This protein binds this small molecule.
Small molecule (SMILES): OC[C@H]1O[C@@H](O)[C@@H](O)[C@@H](O)[C@@H]1O

Sequence of chain 1.D:
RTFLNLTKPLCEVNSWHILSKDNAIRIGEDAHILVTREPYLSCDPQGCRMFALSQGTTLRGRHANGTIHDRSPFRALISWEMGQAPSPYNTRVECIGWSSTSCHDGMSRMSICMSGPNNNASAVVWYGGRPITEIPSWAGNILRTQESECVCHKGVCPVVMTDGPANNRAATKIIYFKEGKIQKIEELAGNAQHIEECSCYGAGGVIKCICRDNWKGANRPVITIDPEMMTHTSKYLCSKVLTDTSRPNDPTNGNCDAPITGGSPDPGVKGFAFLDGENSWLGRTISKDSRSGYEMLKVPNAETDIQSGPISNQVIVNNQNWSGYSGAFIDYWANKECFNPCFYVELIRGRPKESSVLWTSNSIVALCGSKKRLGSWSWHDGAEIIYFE

Binding-site contacts:
Ligand atom O2 contacts residue NAG2 of chain 1.H at 2.8 Å (h-bond).
Ligand atom C3 contacts residue NAG2 of chain 1.H at 4.4 Å.
Ligand atom C6 contacts residue ILE311 of chain 1.D at 3.9 Å (hydrophobic).
Ligand atom O6 contacts residue ASN313 of chain 1.D at 3.1 Å (h-bond).
Ligand atom O5 contacts residue SER312 of chain 1.D at 4.2 Å.
Ligand atom C2 contacts residue NAG2 of chain 1.H at 3.2 Å.
Ligand atom C1 contacts residue ILE311 of chain 1.D at 4.4 Å (hydrophobic).
Ligand atom C6 contacts residue PRO310 of chain 1.D at 4.1 Å (hydrophobic).
Ligand atom O5 contacts residue NAG2 of chain 1.H at 2.5 Å (h-bond).
Ligand atom C4 contacts residue NAG2 of chain 1.H at 4.4 Å.
Ligand atom O5 contacts residue ASN313 of chain 1.D at 3.6 Å (h-bond).
Ligand atom C6 contacts residue SER312 of chain 1.D at 3.6 Å.
Ligand atom O4 contacts residue PRO310 of chain 1.D at 4.0 Å.
Ligand atom C5 contacts residue ASN313 of chain 1.D at 4.3 Å.
Ligand atom C1 contacts residue NAG2 of chain 1.H at 2.4 Å.
Ligand atom C5 contacts residue SER312 of chain 1.D at 4.1 Å.
Ligand atom C5 contacts residue NAG2 of chain 1.H at 3.7 Å.
Ligand atom C6 contacts residue NAG2 of chain 1.H at 4.2 Å.
Ligand atom O6 contacts residue SER312 of chain 1.D at 4.5 Å.
Ligand atom C6 contacts residue ASN313 of chain 1.D at 3.9 Å.
Ligand atom O5 contacts residue ILE311 of chain 1.D at 4.2 Å.
Ligand atom C5 contacts residue ILE311 of chain 1.D at 3.7 Å (hydrophobic).
Ligand atom O6 contacts residue NAG2 of chain 1.H at 4.3 Å.